Sequence of chain 1.K:
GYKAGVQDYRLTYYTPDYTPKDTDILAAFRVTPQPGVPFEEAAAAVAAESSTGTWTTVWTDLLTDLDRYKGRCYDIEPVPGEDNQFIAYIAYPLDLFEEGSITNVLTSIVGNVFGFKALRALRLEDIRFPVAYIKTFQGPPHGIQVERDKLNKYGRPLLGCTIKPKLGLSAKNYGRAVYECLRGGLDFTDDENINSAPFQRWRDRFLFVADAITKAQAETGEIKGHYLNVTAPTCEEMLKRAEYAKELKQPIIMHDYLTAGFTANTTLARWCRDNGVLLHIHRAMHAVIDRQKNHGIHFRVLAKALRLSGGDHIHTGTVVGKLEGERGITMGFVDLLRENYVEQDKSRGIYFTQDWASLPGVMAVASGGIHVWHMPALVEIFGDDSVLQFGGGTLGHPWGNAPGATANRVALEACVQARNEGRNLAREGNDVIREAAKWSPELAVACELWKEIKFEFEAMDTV

A small-molecule ligand and the protein it binds are described below.
Small molecule (SMILES): O=C(O)[C@@](O)(COP(=O)(O)O)[C@H](O)[C@H](O)COP(=O)(O)O

Sequence of chain 1.L:
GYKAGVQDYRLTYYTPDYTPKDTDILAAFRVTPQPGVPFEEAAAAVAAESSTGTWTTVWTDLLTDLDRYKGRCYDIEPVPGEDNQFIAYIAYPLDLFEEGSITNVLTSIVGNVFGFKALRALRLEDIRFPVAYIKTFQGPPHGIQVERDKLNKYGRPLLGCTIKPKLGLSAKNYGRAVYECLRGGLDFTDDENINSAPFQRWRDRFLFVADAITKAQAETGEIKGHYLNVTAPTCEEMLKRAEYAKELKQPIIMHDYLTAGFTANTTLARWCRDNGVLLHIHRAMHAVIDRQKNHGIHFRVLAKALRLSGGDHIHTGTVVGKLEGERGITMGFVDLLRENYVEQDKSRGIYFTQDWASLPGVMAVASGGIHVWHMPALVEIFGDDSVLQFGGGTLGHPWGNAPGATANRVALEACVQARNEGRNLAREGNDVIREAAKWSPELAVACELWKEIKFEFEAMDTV

Binding-site contacts:
Ligand atom O7 contacts residue LYS178 of chain 1.K at 3.9 Å.
Ligand atom O5P contacts residue ARG296 of chain 1.K at 2.9 Å (salt-bridge).
Ligand atom O6P contacts residue ARG296 of chain 1.K at 3.1 Å (salt-bridge).
Ligand atom O6 contacts residue LYS335 of chain 1.K at 3.2 Å (salt-bridge).
Ligand atom C2 contacts residue KCX202 of chain 1.K at 3.7 Å.
Ligand atom O3P contacts residue GLY404 of chain 1.K at 3.1 Å (h-bond).
Ligand atom O4P contacts residue SER380 of chain 1.K at 3.0 Å (h-bond).
Ligand atom C5 contacts residue HIS295 of chain 1.K at 3.8 Å.
Ligand atom O3 contacts residue KCX202 of chain 1.K at 2.6 Å (h-bond).
Ligand atom O5 contacts residue LEU336 of chain 1.K at 3.4 Å.
Ligand atom O2 contacts residue LYS176 of chain 1.K at 3.3 Å (salt-bridge).
Ligand atom O3 contacts residue HIS295 of chain 1.K at 3.0 Å (h-bond).
Ligand atom O5P contacts residue HIS299 of chain 1.K at 3.8 Å.
Ligand atom O1P contacts residue LYS176 of chain 1.K at 3.4 Å.
Ligand atom O1P contacts residue GLY404 of chain 1.K at 3.4 Å.
Ligand atom P1 contacts residue GLY405 of chain 1.K at 3.9 Å.
Ligand atom O4 contacts residue GLY381 of chain 1.K at 3.4 Å.
Ligand atom O7 contacts residue GLU205 of chain 1.K at 3.7 Å.
Ligand atom O6P contacts residue HIS328 of chain 1.K at 3.5 Å.
Ligand atom O1 contacts residue LYS176 of chain 1.K at 3.7 Å.
Ligand atom O6 contacts residue GLU61 of chain 1.L at 3.2 Å (salt-bridge).
Ligand atom O3 contacts residue GLU205 of chain 1.K at 2.8 Å (salt-bridge).
Ligand atom O1P contacts residue GLY405 of chain 1.K at 2.9 Å (h-bond).
Ligand atom O4P contacts residue HIS328 of chain 1.K at 3.7 Å.
Ligand atom O4 contacts residue LEU336 of chain 1.K at 3.6 Å.
Ligand atom O2 contacts residue KCX202 of chain 1.K at 2.7 Å (h-bond).
Ligand atom O2P contacts residue GLY382 of chain 1.K at 3.1 Å (h-bond).
Ligand atom O2P contacts residue LYS335 of chain 1.K at 3.1 Å (salt-bridge).
Ligand atom O2 contacts residue MG1 of chain 1.NA at 2.5 Å.
Ligand atom O7 contacts residue ASN124 of chain 1.L at 3.4 Å (h-bond).
Ligand atom O7 contacts residue GLU61 of chain 1.L at 3.9 Å.
Ligand atom C contacts residue MG1 of chain 1.NA at 3.6 Å.
Ligand atom O4 contacts residue SER380 of chain 1.K at 3.7 Å.
Ligand atom O3 contacts residue MG1 of chain 1.NA at 3.1 Å.
Ligand atom P2 contacts residue ARG296 of chain 1.K at 3.7 Å.
Ligand atom C2 contacts residue MG1 of chain 1.NA at 3.5 Å.
Ligand atom C3 contacts residue KCX202 of chain 1.K at 3.5 Å.
Ligand atom O5P contacts residue LEU336 of chain 1.K at 3.5 Å.
Ligand atom O7 contacts residue MG1 of chain 1.NA at 2.9 Å.
Ligand atom O2P contacts residue TRP67 of chain 1.L at 3.4 Å.